Binding-site contacts:
Ligand atom C1 contacts residue ASP534 of chain 1.A at 3.8 Å.
Ligand atom N2 contacts residue ASP534 of chain 1.A at 2.9 Å (salt-bridge).
Ligand atom C6 contacts residue GLN452 of chain 1.A at 3.7 Å.
Ligand atom C1 contacts residue GLN452 of chain 1.A at 4.0 Å.
Ligand atom O5 contacts residue ASN564 of chain 1.A at 2.3 Å (h-bond).
Ligand atom O7 contacts residue ASN564 of chain 1.A at 3.8 Å.
Ligand atom C2 contacts residue LYS450 of chain 1.A at 4.0 Å.
Ligand atom C2 contacts residue ASN564 of chain 1.A at 2.4 Å.
Ligand atom C2 contacts residue GLN452 of chain 1.A at 4.0 Å.
Ligand atom C4 contacts residue GLN452 of chain 1.A at 3.8 Å.
Ligand atom C8 contacts residue TYR508 of chain 1.A at 4.0 Å (hydrophobic).
Ligand atom C1 contacts residue LYS450 of chain 1.A at 4.0 Å.
Ligand atom O3 contacts residue LYS450 of chain 1.A at 3.3 Å (salt-bridge).
Ligand atom O5 contacts residue GLN452 of chain 1.A at 3.4 Å (h-bond).
Ligand atom C2 contacts residue ASP534 of chain 1.A at 3.8 Å.
Ligand atom C6 contacts residue GLU586 of chain 1.A at 3.3 Å.
Ligand atom C6 contacts residue VAL562 of chain 1.A at 3.7 Å (hydrophobic).
Ligand atom C8 contacts residue ASP534 of chain 1.A at 3.6 Å.
Ligand atom C3 contacts residue GLN452 of chain 1.A at 3.6 Å.
Ligand atom O5 contacts residue VAL588 of chain 1.A at 3.5 Å.
Ligand atom O7 contacts residue TYR508 of chain 1.A at 3.4 Å (h-bond).
Ligand atom O6 contacts residue GLU586 of chain 1.A at 2.7 Å (salt-bridge).
Ligand atom C5 contacts residue ASN564 of chain 1.A at 3.6 Å.
Ligand atom C5 contacts residue GLN452 of chain 1.A at 3.7 Å.
Ligand atom C7 contacts residue ASN564 of chain 1.A at 3.6 Å.
Ligand atom O5 contacts residue LYS450 of chain 1.A at 3.8 Å.
Ligand atom C8 contacts residue SER536 of chain 1.A at 4.0 Å.
Ligand atom C7 contacts residue ASP534 of chain 1.A at 3.7 Å.
Ligand atom C3 contacts residue ASN564 of chain 1.A at 3.8 Å.
Ligand atom C7 contacts residue GLN452 of chain 1.A at 3.8 Å.
Ligand atom N2 contacts residue SER536 of chain 1.A at 4.0 Å.
Ligand atom N2 contacts residue ASN564 of chain 1.A at 2.9 Å (h-bond).
Ligand atom O6 contacts residue VAL588 of chain 1.A at 3.7 Å.
Ligand atom C7 contacts residue SER536 of chain 1.A at 4.0 Å.
Ligand atom C1 contacts residue ASN564 of chain 1.A at 1.4 Å.
Ligand atom O7 contacts residue LYS450 of chain 1.A at 3.3 Å (salt-bridge).
Ligand atom C3 contacts residue LYS450 of chain 1.A at 4.0 Å.
Ligand atom O7 contacts residue GLN452 of chain 1.A at 3.4 Å.
Ligand atom O3 contacts residue GLN452 of chain 1.A at 2.6 Å (h-bond).
Ligand atom O4 contacts residue LYS450 of chain 1.A at 3.5 Å (salt-bridge).

Sequence of chain 1.A:
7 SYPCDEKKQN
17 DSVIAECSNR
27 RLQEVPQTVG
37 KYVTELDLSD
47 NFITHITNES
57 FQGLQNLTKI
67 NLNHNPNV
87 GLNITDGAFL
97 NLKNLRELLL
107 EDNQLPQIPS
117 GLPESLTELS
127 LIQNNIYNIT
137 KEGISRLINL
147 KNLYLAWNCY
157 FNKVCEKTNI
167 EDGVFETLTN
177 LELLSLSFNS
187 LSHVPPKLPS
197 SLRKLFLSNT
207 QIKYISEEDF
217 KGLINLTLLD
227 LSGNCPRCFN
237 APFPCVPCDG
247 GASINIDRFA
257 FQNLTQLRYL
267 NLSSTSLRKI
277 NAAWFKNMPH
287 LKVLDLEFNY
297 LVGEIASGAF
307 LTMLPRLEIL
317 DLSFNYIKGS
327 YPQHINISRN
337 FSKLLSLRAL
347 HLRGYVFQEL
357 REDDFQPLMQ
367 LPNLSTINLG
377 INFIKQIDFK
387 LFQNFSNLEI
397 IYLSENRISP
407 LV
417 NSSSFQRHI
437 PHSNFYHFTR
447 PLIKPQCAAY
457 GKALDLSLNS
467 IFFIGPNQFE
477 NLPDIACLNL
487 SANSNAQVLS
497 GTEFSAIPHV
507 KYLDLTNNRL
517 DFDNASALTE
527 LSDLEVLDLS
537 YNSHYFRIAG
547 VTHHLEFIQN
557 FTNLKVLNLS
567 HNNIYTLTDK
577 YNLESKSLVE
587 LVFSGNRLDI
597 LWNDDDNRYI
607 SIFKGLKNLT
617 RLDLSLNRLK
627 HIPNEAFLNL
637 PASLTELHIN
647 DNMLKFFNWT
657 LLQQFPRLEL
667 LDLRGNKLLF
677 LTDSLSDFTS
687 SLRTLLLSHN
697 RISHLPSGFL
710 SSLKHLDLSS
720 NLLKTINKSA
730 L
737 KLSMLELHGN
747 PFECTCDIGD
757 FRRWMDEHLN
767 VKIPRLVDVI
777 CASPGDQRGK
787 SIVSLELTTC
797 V

The small molecule below binds the protein below.
Small molecule (SMILES): CC(=O)N[C@H]1[C@H](O[C@H]2[C@H](O)[C@@H](NC(C)=O)CO[C@@H]2CO)O[C@H](CO)[C@@H](O[C@@H]2O[C@H](CO[C@H]3O[C@H](CO)[C@@H](O)[C@H](O)[C@@H]3O)[C@@H](O)[C@H](O[C@H]3O[C@H](CO)[C@@H](O)[C@H](O)[C@@H]3O)[C@@H]2O)[C@@H]1O